Binding-site contacts:
Ligand atom C17 contacts residue LEU140 of chain 1.A at 3.7 Å (hydrophobic).
Ligand atom C8 contacts residue GLU137 of chain 1.A at 3.5 Å.
Ligand atom CL1 contacts residue ASP151 of chain 1.A at 3.5 Å.
Ligand atom C23 contacts residue ASP151 of chain 1.A at 3.9 Å.
Ligand atom C24 contacts residue ASP151 of chain 1.A at 3.8 Å.
Ligand atom C25 contacts residue ILE150 of chain 1.A at 3.7 Å (hydrophobic).
Ligand atom CL1 contacts residue GLU58 of chain 1.A at 3.1 Å.
Ligand atom C1 contacts residue ASN138 of chain 1.A at 3.3 Å.
Ligand atom C24 contacts residue GLU58 of chain 1.A at 3.7 Å.
Ligand atom C19 contacts residue LEU140 of chain 1.A at 3.9 Å (hydrophobic).
Ligand atom O contacts residue GLY19 of chain 1.A at 3.2 Å.
Ligand atom C24 contacts residue ILE150 of chain 1.A at 3.8 Å (hydrophobic).
Ligand atom O contacts residue ILE18 of chain 1.A at 3.0 Å (h-bond).
Ligand atom C9 contacts residue ILE18 of chain 1.A at 3.4 Å (hydrophobic).
Ligand atom CL1 contacts residue LEU62 of chain 1.A at 3.8 Å.
Ligand atom C15 contacts residue GLU88 of chain 1.A at 3.6 Å.
Ligand atom C7 contacts residue GLU94 of chain 1.A at 3.3 Å.
Ligand atom C23 contacts residue GLU58 of chain 1.A at 3.4 Å.
Ligand atom C8 contacts residue GLU94 of chain 1.A at 3.2 Å.
Ligand atom N2 contacts residue ILE18 of chain 1.A at 3.1 Å (h-bond).
Ligand atom N3 contacts residue TYR89 of chain 1.A at 3.8 Å.
Ligand atom C14 contacts residue ALA39 of chain 1.A at 3.5 Å (hydrophobic).
Ligand atom C15 contacts residue CYS71 of chain 1.A at 3.7 Å (hydrophobic).
Ligand atom N3 contacts residue CYS90 of chain 1.A at 3.2 Å (h-bond).
Ligand atom C14 contacts residue GLU88 of chain 1.A at 3.1 Å.
Ligand atom C13 contacts residue LEU140 of chain 1.A at 3.7 Å (hydrophobic).
Ligand atom O1 contacts residue LYS41 of chain 1.A at 3.0 Å (salt-bridge).
Ligand atom C1 contacts residue ASP151 of chain 1.A at 3.6 Å.
Ligand atom C25 contacts residue LEU87 of chain 1.A at 3.5 Å (hydrophobic).
Ligand atom C22 contacts residue LYS41 of chain 1.A at 3.8 Å.
Ligand atom C12 contacts residue CYS90 of chain 1.A at 3.2 Å (hydrophobic).
Ligand atom C23 contacts residue LYS41 of chain 1.A at 3.9 Å.
Ligand atom C12 contacts residue ILE18 of chain 1.A at 3.9 Å (hydrophobic).
Ligand atom O1 contacts residue ASP151 of chain 1.A at 3.6 Å.
Ligand atom CL contacts residue LYS41 of chain 1.A at 3.5 Å.
Ligand atom C24 contacts residue LEU87 of chain 1.A at 3.8 Å (hydrophobic).
Ligand atom O1 contacts residue GLU58 of chain 1.A at 2.4 Å (salt-bridge).
Ligand atom C2 contacts residue GLU137 of chain 1.A at 3.4 Å.
Ligand atom C18 contacts residue LEU140 of chain 1.A at 3.5 Å (hydrophobic).
Ligand atom C13 contacts residue ALA39 of chain 1.A at 3.9 Å (hydrophobic).

Sequence of chain 1.A:
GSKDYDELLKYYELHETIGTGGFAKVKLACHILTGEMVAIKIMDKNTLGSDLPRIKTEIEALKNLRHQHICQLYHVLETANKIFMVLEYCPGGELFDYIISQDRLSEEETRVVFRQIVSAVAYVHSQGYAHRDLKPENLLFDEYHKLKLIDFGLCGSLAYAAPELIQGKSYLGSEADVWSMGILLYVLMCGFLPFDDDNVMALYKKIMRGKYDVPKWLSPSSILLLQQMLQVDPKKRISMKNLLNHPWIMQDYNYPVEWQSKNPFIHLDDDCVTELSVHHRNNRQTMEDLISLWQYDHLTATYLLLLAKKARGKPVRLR

The small molecule below binds the protein below.
Small molecule (SMILES): CN(C)CC1CCC(N2C(=O)NCc3cnc4ccc(-c5cc(Cl)c(O)c(Cl)c5)cc4c32)CC1